Binding-site contacts:
Ligand atom C2 contacts residue ASN94 of chain 1.A at 3.9 Å.
Ligand atom C6 contacts residue VAL96 of chain 1.A at 4.0 Å (hydrophobic).
Ligand atom C4 contacts residue VAL96 of chain 1.A at 3.8 Å (hydrophobic).
Ligand atom C1 contacts residue ASN94 of chain 1.A at 3.8 Å.
Ligand atom O3 contacts residue GLN90 of chain 1.A at 2.9 Å (h-bond).
Ligand atom O3 contacts residue ASP92 of chain 1.A at 4.1 Å.
Ligand atom C6 contacts residue ASP101 of chain 1.B at 3.0 Å.
Ligand atom C4 contacts residue ASN94 of chain 1.A at 4.2 Å.
Ligand atom C2 contacts residue ASP92 of chain 1.A at 3.8 Å.
Ligand atom C4 contacts residue ASP101 of chain 1.B at 4.0 Å.
Ligand atom O6 contacts residue SER104 of chain 1.B at 3.9 Å.
Ligand atom O3 contacts residue THR5 of chain 1.B at 4.1 Å.
Ligand atom C4 contacts residue TYR98 of chain 1.A at 4.4 Å (hydrophobic).
Ligand atom C5 contacts residue ASN94 of chain 1.A at 4.3 Å.
Ligand atom O5 contacts residue ASN94 of chain 1.A at 3.4 Å (h-bond).
Ligand atom C4 contacts residue ASN84 of chain 1.B at 3.9 Å.
Ligand atom O4 contacts residue VAL96 of chain 1.A at 4.0 Å.
Ligand atom O1 contacts residue TYR108 of chain 1.B at 4.2 Å.
Ligand atom O2 contacts residue ASN94 of chain 1.A at 2.9 Å (h-bond).
Ligand atom O4 contacts residue TYR98 of chain 1.A at 3.3 Å (h-bond).
Ligand atom O5 contacts residue TYR108 of chain 1.B at 3.1 Å.
Ligand atom C2 contacts residue TYR108 of chain 1.B at 4.4 Å (hydrophobic).
Ligand atom C3 contacts residue GLN90 of chain 1.A at 4.0 Å.
Ligand atom O2 contacts residue ASP92 of chain 1.A at 2.8 Å (salt-bridge).
Ligand atom C6 contacts residue SER104 of chain 1.B at 4.1 Å.
Ligand atom O4 contacts residue ASP101 of chain 1.B at 3.2 Å (salt-bridge).
Ligand atom O3 contacts residue TYR98 of chain 1.A at 4.4 Å.
Ligand atom C1 contacts residue TYR108 of chain 1.B at 3.3 Å (hydrophobic).
Ligand atom O4 contacts residue ASN84 of chain 1.B at 3.3 Å (h-bond).
Ligand atom C4 contacts residue GLN90 of chain 1.A at 4.2 Å.
Ligand atom O4 contacts residue GLN90 of chain 1.A at 4.0 Å.
Ligand atom O6 contacts residue ASP101 of chain 1.B at 3.3 Å (salt-bridge).
Ligand atom O6 contacts residue TYR108 of chain 1.B at 3.9 Å.
Ligand atom O3 contacts residue ASN84 of chain 1.B at 4.2 Å.
Ligand atom O2 contacts residue TYR108 of chain 1.B at 3.9 Å.
Ligand atom C5 contacts residue ASN84 of chain 1.B at 4.2 Å.
Ligand atom C3 contacts residue ASN84 of chain 1.B at 3.7 Å.
Ligand atom C5 contacts residue ASP101 of chain 1.B at 3.6 Å.
Ligand atom O2 contacts residue GLN90 of chain 1.A at 3.4 Å (h-bond).
Ligand atom C2 contacts residue GLN90 of chain 1.A at 4.2 Å.

Sequence of chain 1.A:
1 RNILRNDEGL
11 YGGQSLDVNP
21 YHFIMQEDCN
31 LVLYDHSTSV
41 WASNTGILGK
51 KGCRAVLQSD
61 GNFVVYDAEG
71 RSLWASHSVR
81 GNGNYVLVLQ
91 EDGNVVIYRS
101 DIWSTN

This protein binds this small molecule.
Small molecule (SMILES): OC[C@H]1O[C@H](O)[C@@H](O)[C@@H](O)[C@@H]1O

Sequence of chain 1.B:
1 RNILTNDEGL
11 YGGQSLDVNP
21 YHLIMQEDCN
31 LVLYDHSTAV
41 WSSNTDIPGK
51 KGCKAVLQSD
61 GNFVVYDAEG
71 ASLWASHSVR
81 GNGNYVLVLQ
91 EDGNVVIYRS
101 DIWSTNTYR